Binding-site contacts:
Ligand atom C6 contacts residue GLU200 of chain 1.K at 4.3 Å.
Ligand atom C4 contacts residue ASN66 of chain 1.K at 3.7 Å.
Ligand atom C1 contacts residue ASN66 of chain 1.K at 1.4 Å.
Ligand atom C3 contacts residue ASN66 of chain 1.K at 3.1 Å.
Ligand atom C6 contacts residue ASN66 of chain 1.K at 3.1 Å.
Ligand atom O5 contacts residue ASN66 of chain 1.K at 2.5 Å (h-bond).
Ligand atom O6 contacts residue ASN66 of chain 1.K at 2.4 Å (h-bond).
Ligand atom O6 contacts residue GLU200 of chain 1.K at 3.7 Å.
Ligand atom C2 contacts residue ASN66 of chain 1.K at 2.5 Å.
Ligand atom O3 contacts residue ASN66 of chain 1.K at 2.8 Å (h-bond).
Ligand atom C5 contacts residue ASN66 of chain 1.K at 3.2 Å.
Ligand atom N2 contacts residue ASN66 of chain 1.K at 3.7 Å.

This small molecule binds to this protein.
Small molecule (SMILES): CC(=O)N[C@H]1[C@H](O[C@H]2[C@H](O)[C@@H](NC(C)=O)CO[C@@H]2CO)O[C@H](CO)[C@@H](O[C@@H]2O[C@H](CO[C@H]3O[C@H](CO)[C@@H](O)[C@H](O)[C@@H]3O)[C@@H](O)[C@H](O)[C@@H]2O)[C@@H]1O

Sequence of chain 1.K:
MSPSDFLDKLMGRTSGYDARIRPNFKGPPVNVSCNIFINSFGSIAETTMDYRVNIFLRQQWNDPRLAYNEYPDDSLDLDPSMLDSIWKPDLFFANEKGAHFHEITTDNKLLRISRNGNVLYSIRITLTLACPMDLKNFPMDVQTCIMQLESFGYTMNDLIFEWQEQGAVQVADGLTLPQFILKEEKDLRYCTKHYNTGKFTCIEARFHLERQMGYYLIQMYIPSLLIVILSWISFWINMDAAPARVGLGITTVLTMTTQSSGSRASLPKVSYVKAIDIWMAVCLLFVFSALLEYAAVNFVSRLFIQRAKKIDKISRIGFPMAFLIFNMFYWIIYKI